The protein below binds the small molecule below.
Small molecule (SMILES): CC(=O)N[C@H]1[C@H](O[C@H]2[C@H](O)[C@@H](NC(C)=O)CO[C@@H]2CO)O[C@H](CO)[C@@H](O)[C@@H]1O

Binding-site contacts:
Ligand atom C1 contacts residue THR156 of chain 58.G at 3.6 Å.
Ligand atom C1 contacts residue ASN154 of chain 58.G at 3.4 Å.
Ligand atom C8 contacts residue THR156 of chain 58.G at 4.0 Å.
Ligand atom C7 contacts residue ASN154 of chain 58.G at 3.3 Å.
Ligand atom O5 contacts residue ASN154 of chain 58.G at 4.0 Å.
Ligand atom C2 contacts residue ASN154 of chain 58.G at 3.5 Å.
Ligand atom O6 contacts residue MET151 of chain 58.G at 3.4 Å.
Ligand atom O7 contacts residue ASN154 of chain 58.G at 2.6 Å (h-bond).
Ligand atom N2 contacts residue THR156 of chain 58.G at 3.6 Å (h-bond).
Ligand atom C2 contacts residue THR156 of chain 58.G at 4.2 Å.
Ligand atom C6 contacts residue MET151 of chain 58.G at 4.5 Å (hydrophobic).
Ligand atom C7 contacts residue THR156 of chain 58.G at 3.9 Å.
Ligand atom C8 contacts residue ASN154 of chain 58.G at 3.6 Å.
Ligand atom N2 contacts residue ASN154 of chain 58.G at 3.8 Å.

Sequence of chain 58.G:
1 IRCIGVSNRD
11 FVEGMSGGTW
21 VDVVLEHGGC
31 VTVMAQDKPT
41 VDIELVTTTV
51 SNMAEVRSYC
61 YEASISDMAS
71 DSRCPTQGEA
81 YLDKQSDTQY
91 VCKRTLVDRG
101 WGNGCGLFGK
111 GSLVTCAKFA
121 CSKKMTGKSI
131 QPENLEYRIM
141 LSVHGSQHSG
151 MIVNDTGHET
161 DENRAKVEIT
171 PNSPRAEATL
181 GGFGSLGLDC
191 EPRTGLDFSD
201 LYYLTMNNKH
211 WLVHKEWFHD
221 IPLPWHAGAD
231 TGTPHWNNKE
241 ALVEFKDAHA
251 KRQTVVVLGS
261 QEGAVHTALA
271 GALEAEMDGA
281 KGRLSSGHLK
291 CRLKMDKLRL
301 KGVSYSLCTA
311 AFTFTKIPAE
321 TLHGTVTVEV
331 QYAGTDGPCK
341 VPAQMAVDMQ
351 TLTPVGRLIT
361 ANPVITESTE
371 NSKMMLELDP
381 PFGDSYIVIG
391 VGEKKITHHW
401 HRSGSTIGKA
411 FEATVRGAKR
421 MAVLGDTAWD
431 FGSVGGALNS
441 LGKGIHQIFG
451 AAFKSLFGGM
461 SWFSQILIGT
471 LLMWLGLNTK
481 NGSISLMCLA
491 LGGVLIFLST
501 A